This small molecule binds to this protein.
Small molecule (SMILES): O=C(Nc1ccccc1)N1C[C@H](O)[C@@H]2C[C@H]1CC[C@@H]2O

Sequence of chain 1.A:
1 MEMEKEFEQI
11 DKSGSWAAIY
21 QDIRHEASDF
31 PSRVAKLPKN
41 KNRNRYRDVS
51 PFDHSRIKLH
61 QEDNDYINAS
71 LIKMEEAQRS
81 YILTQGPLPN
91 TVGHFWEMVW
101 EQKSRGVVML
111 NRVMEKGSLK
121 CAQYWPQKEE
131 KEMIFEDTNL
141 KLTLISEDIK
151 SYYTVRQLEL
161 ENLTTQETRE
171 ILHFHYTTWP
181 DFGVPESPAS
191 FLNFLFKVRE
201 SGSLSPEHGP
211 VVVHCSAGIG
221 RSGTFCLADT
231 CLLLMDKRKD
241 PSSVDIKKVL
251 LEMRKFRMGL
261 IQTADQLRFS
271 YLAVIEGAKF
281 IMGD

Binding-site contacts:
Ligand atom O13 contacts residue GLU170 of chain 1.A at 2.8 Å (salt-bridge).
Ligand atom C19 contacts residue LYS103 of chain 1.A at 4.3 Å.
Ligand atom C18 contacts residue ARG105 of chain 1.A at 4.4 Å.
Ligand atom C15 contacts residue ARG105 of chain 1.A at 3.4 Å.
Ligand atom C19 contacts residue ARG105 of chain 1.A at 3.8 Å.
Ligand atom C03 contacts residue GLU170 of chain 1.A at 1.9 Å.
Ligand atom C20 contacts residue ARG169 of chain 1.A at 4.2 Å.
Ligand atom C07 contacts residue GLU170 of chain 1.A at 4.4 Å.
Ligand atom C04 contacts residue GLU170 of chain 1.A at 2.2 Å.
Ligand atom C15 contacts residue HIS208 of chain 1.A at 4.2 Å.
Ligand atom C16 contacts residue ARG105 of chain 1.A at 4.1 Å.
Ligand atom O13 contacts residue ARG169 of chain 1.A at 3.6 Å.
Ligand atom C12 contacts residue ARG105 of chain 1.A at 4.3 Å.
Ligand atom C18 contacts residue LYS103 of chain 1.A at 3.4 Å.
Ligand atom C02 contacts residue GLU170 of chain 1.A at 3.4 Å.
Ligand atom C16 contacts residue HIS208 of chain 1.A at 3.6 Å.
Ligand atom C05 contacts residue GLU170 of chain 1.A at 3.4 Å.
Ligand atom C20 contacts residue ARG105 of chain 1.A at 3.3 Å.
Ligand atom C10 contacts residue GLU170 of chain 1.A at 4.0 Å.
Ligand atom C18 contacts residue HIS208 of chain 1.A at 4.1 Å.
Ligand atom C19 contacts residue GLU170 of chain 1.A at 4.0 Å.
Ligand atom C06 contacts residue GLU170 of chain 1.A at 4.4 Å.
Ligand atom C20 contacts residue SER104 of chain 1.A at 4.3 Å.
Ligand atom C20 contacts residue GLU170 of chain 1.A at 3.1 Å.
Ligand atom C18 contacts residue ARG169 of chain 1.A at 4.0 Å.
Ligand atom N11 contacts residue GLU170 of chain 1.A at 3.6 Å.
Ligand atom N14 contacts residue GLU170 of chain 1.A at 3.9 Å.
Ligand atom C12 contacts residue GLU170 of chain 1.A at 3.7 Å.
Ligand atom C15 contacts residue GLU170 of chain 1.A at 4.0 Å.
Ligand atom O01 contacts residue GLU170 of chain 1.A at 3.8 Å.
Ligand atom C10 contacts residue ARG105 of chain 1.A at 4.2 Å.
Ligand atom N11 contacts residue ARG105 of chain 1.A at 4.5 Å.
Ligand atom C19 contacts residue SER104 of chain 1.A at 3.3 Å.
Ligand atom C19 contacts residue ARG169 of chain 1.A at 3.9 Å.
Ligand atom C19 contacts residue ILE171 of chain 1.A at 4.3 Å (hydrophobic).
Ligand atom C17 contacts residue LYS103 of chain 1.A at 4.2 Å.
Ligand atom C17 contacts residue HIS208 of chain 1.A at 3.5 Å.
Ligand atom C18 contacts residue SER104 of chain 1.A at 3.7 Å.
Ligand atom N14 contacts residue ARG105 of chain 1.A at 3.5 Å.